This small molecule binds to this protein.
Small molecule (SMILES): CC(=O)N[C@@H]1[C@@H](O)[C@H](O)[C@@H](CO)O[C@H]1O

Sequence of chain 1.C:
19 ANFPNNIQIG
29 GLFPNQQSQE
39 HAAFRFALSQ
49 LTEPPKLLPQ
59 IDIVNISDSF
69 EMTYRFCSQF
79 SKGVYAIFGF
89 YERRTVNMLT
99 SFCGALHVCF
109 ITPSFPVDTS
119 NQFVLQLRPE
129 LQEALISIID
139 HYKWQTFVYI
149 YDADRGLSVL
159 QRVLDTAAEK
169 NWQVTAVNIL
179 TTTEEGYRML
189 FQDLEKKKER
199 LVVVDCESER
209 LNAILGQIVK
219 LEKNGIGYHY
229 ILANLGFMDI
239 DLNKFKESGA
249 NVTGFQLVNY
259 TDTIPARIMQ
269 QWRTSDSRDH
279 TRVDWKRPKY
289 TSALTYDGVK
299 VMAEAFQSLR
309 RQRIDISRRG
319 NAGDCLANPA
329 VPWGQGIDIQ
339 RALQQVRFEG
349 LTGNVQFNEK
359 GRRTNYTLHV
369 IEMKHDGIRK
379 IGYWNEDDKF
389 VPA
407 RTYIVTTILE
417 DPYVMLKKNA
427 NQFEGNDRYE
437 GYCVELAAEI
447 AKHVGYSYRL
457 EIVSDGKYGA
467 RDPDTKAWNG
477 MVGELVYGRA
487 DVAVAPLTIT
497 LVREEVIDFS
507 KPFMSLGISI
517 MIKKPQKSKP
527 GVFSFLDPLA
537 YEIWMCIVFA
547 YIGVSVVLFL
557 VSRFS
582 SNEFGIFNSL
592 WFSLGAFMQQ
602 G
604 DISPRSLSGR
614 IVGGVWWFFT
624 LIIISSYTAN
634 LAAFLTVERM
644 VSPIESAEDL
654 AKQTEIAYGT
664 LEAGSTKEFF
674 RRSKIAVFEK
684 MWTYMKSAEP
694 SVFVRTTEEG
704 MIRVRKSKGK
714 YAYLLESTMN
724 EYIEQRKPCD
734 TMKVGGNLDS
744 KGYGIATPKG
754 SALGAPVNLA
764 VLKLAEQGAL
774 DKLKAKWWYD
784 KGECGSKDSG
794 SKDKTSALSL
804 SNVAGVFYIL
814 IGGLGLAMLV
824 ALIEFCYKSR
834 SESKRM

Binding-site contacts:
Ligand atom C8 contacts residue HIS367 of chain 1.C at 3.5 Å.
Ligand atom C1 contacts residue ASN257 of chain 1.C at 1.4 Å.
Ligand atom C3 contacts residue ASN257 of chain 1.C at 3.8 Å.
Ligand atom C7 contacts residue ASP260 of chain 1.C at 4.4 Å.
Ligand atom C7 contacts residue ASN257 of chain 1.C at 3.3 Å.
Ligand atom C4 contacts residue ASN257 of chain 1.C at 4.3 Å.
Ligand atom C6 contacts residue THR259 of chain 1.C at 3.7 Å.
Ligand atom O5 contacts residue ASP260 of chain 1.C at 4.3 Å.
Ligand atom C7 contacts residue LYS378 of chain 1.C at 4.1 Å.
Ligand atom O5 contacts residue THR259 of chain 1.C at 4.1 Å.
Ligand atom N2 contacts residue ASN257 of chain 1.C at 2.8 Å (h-bond).
Ligand atom C5 contacts residue ASN257 of chain 1.C at 3.7 Å.
Ligand atom C8 contacts residue ASN257 of chain 1.C at 4.4 Å.
Ligand atom O6 contacts residue THR259 of chain 1.C at 3.6 Å.
Ligand atom C2 contacts residue ASN257 of chain 1.C at 2.4 Å.
Ligand atom O7 contacts residue ASP260 of chain 1.C at 3.2 Å (salt-bridge).
Ligand atom N2 contacts residue LYS378 of chain 1.C at 3.8 Å.
Ligand atom C8 contacts residue LYS378 of chain 1.C at 3.2 Å.
Ligand atom O5 contacts residue ASN257 of chain 1.C at 2.5 Å (h-bond).
Ligand atom O7 contacts residue ASN257 of chain 1.C at 3.5 Å (h-bond).